This small molecule binds to this protein.
Small molecule (SMILES): CC(C)(C)NC(=O)[C@@H]1CN(Cc2cccnc2)CCN1C[C@@H](O)C[C@@H](Cc1ccccc1)C(=O)N[C@H]1c2ccccc2C[C@H]1O

Sequence of chain 1.A:
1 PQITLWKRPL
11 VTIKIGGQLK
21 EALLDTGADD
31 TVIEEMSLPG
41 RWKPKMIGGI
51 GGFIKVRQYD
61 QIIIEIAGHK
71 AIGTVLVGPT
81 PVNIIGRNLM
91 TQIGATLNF

Sequence of chain 1.B:
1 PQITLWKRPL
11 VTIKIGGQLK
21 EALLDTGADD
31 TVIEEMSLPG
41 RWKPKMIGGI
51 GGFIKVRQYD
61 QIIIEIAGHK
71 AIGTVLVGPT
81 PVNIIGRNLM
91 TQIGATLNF

Binding-site contacts:
Ligand atom C22 contacts residue GLY48 of chain 1.B at 3.6 Å.
Ligand atom O2 contacts residue ASP25 of chain 1.B at 2.7 Å (salt-bridge).
Ligand atom O3 contacts residue GLY49 of chain 1.B at 3.4 Å.
Ligand atom C28 contacts residue ALA28 of chain 1.B at 3.7 Å (hydrophobic).
Ligand atom C2 contacts residue GLY27 of chain 1.A at 3.8 Å.
Ligand atom O4 contacts residue GLY27 of chain 1.B at 3.3 Å (h-bond).
Ligand atom C11 contacts residue ASP25 of chain 1.A at 3.3 Å.
Ligand atom C36 contacts residue PRO81 of chain 1.B at 3.8 Å (hydrophobic).
Ligand atom C24 contacts residue GLY48 of chain 1.B at 3.5 Å.
Ligand atom O1 contacts residue GLY49 of chain 1.A at 3.5 Å.
Ligand atom O4 contacts residue ASP29 of chain 1.B at 3.0 Å (salt-bridge).
Ligand atom C10 contacts residue ASP25 of chain 1.A at 3.6 Å.
Ligand atom C17 contacts residue ARG8 of chain 1.A at 3.7 Å.
Ligand atom O2 contacts residue ASP25 of chain 1.A at 2.5 Å (salt-bridge).
Ligand atom C10 contacts residue GLY27 of chain 1.A at 3.6 Å.
Ligand atom C1 contacts residue GLY49 of chain 1.A at 3.8 Å.
Ligand atom C29 contacts residue ALA28 of chain 1.B at 3.6 Å (hydrophobic).
Ligand atom C17 contacts residue VAL82 of chain 1.A at 3.7 Å (hydrophobic).
Ligand atom N4 contacts residue GLY27 of chain 1.B at 3.2 Å (h-bond).
Ligand atom C23 contacts residue GLY48 of chain 1.B at 3.5 Å.
Ligand atom C8 contacts residue ASP25 of chain 1.B at 3.2 Å.
Ligand atom C36 contacts residue GLY48 of chain 1.A at 3.2 Å.
Ligand atom C13 contacts residue GLY27 of chain 1.B at 3.5 Å.
Ligand atom O4 contacts residue ALA28 of chain 1.B at 3.7 Å.
Ligand atom O2 contacts residue GLY27 of chain 1.B at 3.6 Å.
Ligand atom C10 contacts residue ASP25 of chain 1.B at 3.6 Å.
Ligand atom N5 contacts residue ARG8 of chain 1.B at 3.1 Å (salt-bridge).
Ligand atom C7 contacts residue GLY48 of chain 1.A at 3.6 Å.
Ligand atom C18 contacts residue VAL82 of chain 1.A at 3.6 Å (hydrophobic).
Ligand atom C33 contacts residue ARG8 of chain 1.B at 3.6 Å.
Ligand atom C14 contacts residue ILE84 of chain 1.A at 3.7 Å (hydrophobic).
Ligand atom C35 contacts residue GLY48 of chain 1.A at 3.4 Å.
Ligand atom C26 contacts residue ASP30 of chain 1.B at 3.6 Å.
Ligand atom C18 contacts residue ARG8 of chain 1.A at 3.8 Å.
Ligand atom C16 contacts residue GLY27 of chain 1.B at 3.5 Å.
Ligand atom C12 contacts residue ASP25 of chain 1.A at 3.3 Å.
Ligand atom C11 contacts residue ASP25 of chain 1.B at 3.5 Å.
Ligand atom C1 contacts residue GLY48 of chain 1.A at 3.5 Å.
Ligand atom C27 contacts residue ASP30 of chain 1.B at 3.4 Å.
Ligand atom C9 contacts residue ILE84 of chain 1.B at 3.7 Å (hydrophobic).